Binding-site contacts:
Ligand atom C8 contacts residue ASN61 of chain 1.A at 3.5 Å.
Ligand atom C7 contacts residue TYR28 of chain 1.A at 4.2 Å (hydrophobic).
Ligand atom C4 contacts residue ASN61 of chain 1.A at 3.0 Å.
Ligand atom O4 contacts residue ASN61 of chain 1.A at 4.1 Å.
Ligand atom C6 contacts residue ASN30 of chain 1.A at 4.0 Å.
Ligand atom O6 contacts residue ASN30 of chain 1.A at 3.3 Å (h-bond).
Ligand atom C2 contacts residue TYR28 of chain 1.A at 4.3 Å (hydrophobic).
Ligand atom N2 contacts residue ASN61 of chain 1.A at 3.5 Å (h-bond).
Ligand atom C2 contacts residue ASN61 of chain 1.A at 2.6 Å.
Ligand atom C1 contacts residue ASN61 of chain 1.A at 1.5 Å.
Ligand atom O3 contacts residue TYR28 of chain 1.A at 4.2 Å.
Ligand atom C3 contacts residue ASN61 of chain 1.A at 3.6 Å.
Ligand atom O3 contacts residue ASN61 of chain 1.A at 4.3 Å.
Ligand atom C8 contacts residue TYR28 of chain 1.A at 3.5 Å (hydrophobic).
Ligand atom O6 contacts residue ASN61 of chain 1.A at 2.8 Å (h-bond).
Ligand atom C6 contacts residue ASN61 of chain 1.A at 3.1 Å.
Ligand atom O5 contacts residue ASN61 of chain 1.A at 2.5 Å (h-bond).
Ligand atom C5 contacts residue ASN61 of chain 1.A at 3.3 Å.
Ligand atom C7 contacts residue ASN61 of chain 1.A at 4.0 Å.

The small molecule below binds the protein below.
Small molecule (SMILES): CC(=O)N[C@@H]1[C@@H](O)[C@H](O)[C@@H](CO)O[C@H]1O

Sequence of chain 1.A:
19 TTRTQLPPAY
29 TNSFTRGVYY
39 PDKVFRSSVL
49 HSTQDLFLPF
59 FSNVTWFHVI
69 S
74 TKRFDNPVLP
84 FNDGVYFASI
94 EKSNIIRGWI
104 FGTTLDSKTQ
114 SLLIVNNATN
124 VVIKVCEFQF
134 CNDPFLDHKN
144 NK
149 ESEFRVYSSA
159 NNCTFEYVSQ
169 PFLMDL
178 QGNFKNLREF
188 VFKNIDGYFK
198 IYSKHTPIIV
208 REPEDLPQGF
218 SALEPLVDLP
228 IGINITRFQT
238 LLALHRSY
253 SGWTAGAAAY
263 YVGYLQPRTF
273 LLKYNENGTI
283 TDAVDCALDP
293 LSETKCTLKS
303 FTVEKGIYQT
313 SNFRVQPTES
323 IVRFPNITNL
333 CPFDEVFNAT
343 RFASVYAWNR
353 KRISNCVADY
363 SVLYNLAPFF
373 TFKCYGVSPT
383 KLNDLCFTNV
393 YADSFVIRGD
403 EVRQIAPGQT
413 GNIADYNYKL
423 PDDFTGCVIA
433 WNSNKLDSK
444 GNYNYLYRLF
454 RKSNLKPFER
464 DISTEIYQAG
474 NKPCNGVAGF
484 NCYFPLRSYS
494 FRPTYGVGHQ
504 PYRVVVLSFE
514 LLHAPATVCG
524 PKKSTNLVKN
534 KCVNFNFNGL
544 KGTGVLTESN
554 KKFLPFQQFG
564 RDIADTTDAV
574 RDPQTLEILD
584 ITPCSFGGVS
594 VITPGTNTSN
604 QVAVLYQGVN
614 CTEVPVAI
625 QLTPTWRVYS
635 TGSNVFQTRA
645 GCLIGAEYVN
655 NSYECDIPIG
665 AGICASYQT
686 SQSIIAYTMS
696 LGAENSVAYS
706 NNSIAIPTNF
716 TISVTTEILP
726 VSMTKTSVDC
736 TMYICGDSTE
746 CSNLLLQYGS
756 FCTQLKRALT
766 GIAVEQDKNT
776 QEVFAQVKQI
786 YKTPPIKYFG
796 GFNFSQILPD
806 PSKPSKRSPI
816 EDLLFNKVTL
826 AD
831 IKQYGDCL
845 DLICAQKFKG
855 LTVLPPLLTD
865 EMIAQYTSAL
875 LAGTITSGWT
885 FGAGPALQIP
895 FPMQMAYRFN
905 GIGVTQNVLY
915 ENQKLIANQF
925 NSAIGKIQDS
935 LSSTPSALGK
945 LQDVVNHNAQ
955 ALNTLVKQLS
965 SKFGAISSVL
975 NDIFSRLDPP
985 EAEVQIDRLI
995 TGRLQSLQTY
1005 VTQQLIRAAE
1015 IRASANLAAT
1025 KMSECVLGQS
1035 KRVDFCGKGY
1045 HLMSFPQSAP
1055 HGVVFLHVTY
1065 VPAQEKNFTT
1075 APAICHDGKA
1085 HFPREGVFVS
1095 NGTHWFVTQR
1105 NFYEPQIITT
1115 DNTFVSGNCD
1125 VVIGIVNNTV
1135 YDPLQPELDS